Sequence of chain 1.A:
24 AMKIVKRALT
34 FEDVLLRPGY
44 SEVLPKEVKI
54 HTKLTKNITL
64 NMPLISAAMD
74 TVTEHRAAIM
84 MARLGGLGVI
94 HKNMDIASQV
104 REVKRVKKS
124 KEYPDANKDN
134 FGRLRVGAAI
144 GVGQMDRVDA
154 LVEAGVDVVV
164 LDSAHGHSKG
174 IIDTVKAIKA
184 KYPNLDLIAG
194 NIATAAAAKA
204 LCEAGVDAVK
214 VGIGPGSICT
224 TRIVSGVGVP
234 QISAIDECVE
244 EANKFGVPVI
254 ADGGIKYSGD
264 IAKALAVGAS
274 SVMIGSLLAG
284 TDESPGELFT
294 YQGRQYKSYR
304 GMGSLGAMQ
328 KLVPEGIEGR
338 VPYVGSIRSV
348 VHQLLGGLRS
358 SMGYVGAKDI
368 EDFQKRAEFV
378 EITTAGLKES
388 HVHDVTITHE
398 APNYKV

A protein and the small-molecule ligand that binds it are described below.
Small molecule (SMILES): C=C(C)c1cccc(C(C)(C)NC(=O)Nc2ccc(Cl)c(OCC(=O)O)c2)c1

Binding-site contacts:
Ligand atom C19 contacts residue PRO48 of chain 1.A at 3.8 Å (hydrophobic).
Ligand atom C17 contacts residue ALA167 of chain 3.A at 3.8 Å (hydrophobic).
Ligand atom C10 contacts residue ALA167 of chain 3.A at 4.0 Å (hydrophobic).
Ligand atom O1 contacts residue PRO48 of chain 1.A at 4.0 Å.
Ligand atom C18 contacts residue ALA167 of chain 3.A at 4.0 Å (hydrophobic).
Ligand atom C7 contacts residue ALA167 of chain 3.A at 3.8 Å (hydrophobic).
Ligand atom N4 contacts residue ALA167 of chain 3.A at 3.8 Å.
Ligand atom CL contacts residue HIS168 of chain 3.A at 4.0 Å.
Ligand atom C13 contacts residue VAL330 of chain 3.A at 3.5 Å (hydrophobic).
Ligand atom C8 contacts residue IMP1 of chain 3.D at 3.6 Å.
Ligand atom C17 contacts residue GLU332 of chain 3.A at 4.0 Å.
Ligand atom C21 contacts residue TYR361 of chain 1.A at 4.0 Å (hydrophobic).
Ligand atom C8 contacts residue THR224 of chain 3.A at 3.6 Å.
Ligand atom C8 contacts residue EDO1 of chain 3.J at 3.6 Å.
Ligand atom C3 contacts residue MET305 of chain 3.A at 3.8 Å (hydrophobic).
Ligand atom C10 contacts residue GLU332 of chain 3.A at 3.5 Å.
Ligand atom CL contacts residue VAL46 of chain 1.A at 3.9 Å.
Ligand atom C2 contacts residue GLY306 of chain 3.A at 3.8 Å.
Ligand atom CL contacts residue PRO48 of chain 1.A at 3.9 Å.
Ligand atom N4 contacts residue GLU332 of chain 3.A at 3.0 Å (salt-bridge).
Ligand atom C13 contacts residue GLY306 of chain 3.A at 3.9 Å.
Ligand atom C13 contacts residue GLU332 of chain 3.A at 3.7 Å.
Ligand atom C3 contacts residue GLY306 of chain 3.A at 3.7 Å.
Ligand atom C7 contacts residue IMP1 of chain 3.D at 3.6 Å.
Ligand atom C4 contacts residue GLY306 of chain 3.A at 4.0 Å.
Ligand atom O1 contacts residue LEU47 of chain 1.A at 3.9 Å.
Ligand atom C9 contacts residue IMP1 of chain 3.D at 3.5 Å.
Ligand atom C20 contacts residue PRO48 of chain 1.A at 3.7 Å (hydrophobic).
Ligand atom C8 contacts residue ALA167 of chain 3.A at 3.6 Å (hydrophobic).
Ligand atom C8 contacts residue GLU332 of chain 3.A at 3.7 Å.
Ligand atom C22 contacts residue TYR361 of chain 1.A at 3.6 Å (hydrophobic).
Ligand atom C21 contacts residue PRO48 of chain 1.A at 3.8 Å (hydrophobic).
Ligand atom C28 contacts residue SER166 of chain 3.A at 3.6 Å.
Ligand atom C8 contacts residue TYR361 of chain 1.A at 3.9 Å (hydrophobic).
Ligand atom N3 contacts residue GLU332 of chain 3.A at 3.0 Å (salt-bridge).
Ligand atom C21 contacts residue SER357 of chain 1.A at 3.7 Å.
Ligand atom C24 contacts residue SER166 of chain 3.A at 4.0 Å.
Ligand atom C22 contacts residue SER357 of chain 1.A at 3.6 Å.
Ligand atom CL contacts residue GLY360 of chain 1.A at 3.7 Å.
Ligand atom O25 contacts residue SER166 of chain 3.A at 3.5 Å (h-bond).

Sequence of chain 3.A:
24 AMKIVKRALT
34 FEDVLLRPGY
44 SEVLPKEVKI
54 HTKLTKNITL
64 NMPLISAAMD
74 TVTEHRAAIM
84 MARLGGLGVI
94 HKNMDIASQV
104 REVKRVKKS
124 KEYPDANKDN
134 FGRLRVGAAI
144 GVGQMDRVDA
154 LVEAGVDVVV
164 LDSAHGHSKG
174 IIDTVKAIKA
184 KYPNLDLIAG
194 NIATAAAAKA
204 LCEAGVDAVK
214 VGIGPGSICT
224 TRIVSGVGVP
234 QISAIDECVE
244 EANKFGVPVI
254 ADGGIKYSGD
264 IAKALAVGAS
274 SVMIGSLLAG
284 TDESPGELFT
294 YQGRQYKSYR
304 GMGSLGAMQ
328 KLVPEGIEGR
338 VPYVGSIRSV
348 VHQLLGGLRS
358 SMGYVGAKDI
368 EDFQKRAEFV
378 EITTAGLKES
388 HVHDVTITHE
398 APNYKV